The protein below binds the small molecule below.
Small molecule (SMILES): COC1=C(OC)C(=O)C(C/C=C(/C)CCC=C(C)CC/C=C(/C)CC/C=C(\C)CC/C=C(\C)CC/C=C(\C)CC/C=C(/C)CCC=C(C)CCC=C(C)CCC=C(C)C)=C(C)C1=O

Binding-site contacts:
Ligand atom CM3 contacts residue TRP23 of chain 1.C at 3.8 Å (hydrophobic).
Ligand atom C9 contacts residue ALA52 of chain 1.PA at 3.9 Å (hydrophobic).
Ligand atom CM5 contacts residue PHE224 of chain 1.PA at 3.4 Å (hydrophobic).
Ligand atom C3 contacts residue TRP23 of chain 1.C at 3.8 Å (hydrophobic).
Ligand atom C1 contacts residue ASP51 of chain 1.PA at 4.1 Å.
Ligand atom C8 contacts residue ASP51 of chain 1.PA at 3.5 Å.
Ligand atom C9 contacts residue ASP51 of chain 1.PA at 4.0 Å.
Ligand atom C4 contacts residue PHE224 of chain 1.PA at 3.8 Å (hydrophobic).
Ligand atom O4 contacts residue PHE224 of chain 1.PA at 3.9 Å.
Ligand atom C12 contacts residue MET225 of chain 1.PA at 3.6 Å (hydrophobic).
Ligand atom O4 contacts residue PHE220 of chain 1.PA at 3.2 Å.
Ligand atom CM2 contacts residue ARG25 of chain 1.PA at 3.4 Å.
Ligand atom C3 contacts residue PHE224 of chain 1.PA at 4.0 Å (hydrophobic).
Ligand atom C15 contacts residue ALA18 of chain 1.PA at 3.9 Å (hydrophobic).
Ligand atom C4 contacts residue TRP23 of chain 1.C at 3.5 Å (hydrophobic).
Ligand atom C1 contacts residue PHE224 of chain 1.PA at 3.8 Å (hydrophobic).
Ligand atom C6 contacts residue PHE224 of chain 1.PA at 3.5 Å (hydrophobic).
Ligand atom CM2 contacts residue THR21 of chain 1.PA at 3.9 Å.
Ligand atom C13 contacts residue ALA52 of chain 1.PA at 3.5 Å (hydrophobic).
Ligand atom CM5 contacts residue LEU55 of chain 1.PA at 3.7 Å (hydrophobic).
Ligand atom O1 contacts residue THR21 of chain 1.PA at 3.4 Å (h-bond).
Ligand atom O1 contacts residue ASP51 of chain 1.PA at 3.5 Å (salt-bridge).
Ligand atom C10 contacts residue PRO48 of chain 1.PA at 4.0 Å (hydrophobic).
Ligand atom C13 contacts residue PHE56 of chain 1.PA at 4.0 Å (hydrophobic).
Ligand atom O4 contacts residue TRP23 of chain 1.C at 3.8 Å.
Ligand atom C8 contacts residue LEU55 of chain 1.PA at 3.8 Å (hydrophobic).
Ligand atom C5 contacts residue PHE224 of chain 1.PA at 3.6 Å (hydrophobic).
Ligand atom C7 contacts residue LEU55 of chain 1.PA at 4.1 Å (hydrophobic).
Ligand atom C15 contacts residue MET225 of chain 1.PA at 3.6 Å (hydrophobic).
Ligand atom C2 contacts residue PHE224 of chain 1.PA at 4.1 Å (hydrophobic).
Ligand atom C13 contacts residue MET225 of chain 1.PA at 3.7 Å (hydrophobic).
Ligand atom C21 contacts residue LEU15 of chain 1.PA at 4.1 Å (hydrophobic).
Ligand atom C5 contacts residue TRP23 of chain 1.C at 3.7 Å (hydrophobic).
Ligand atom CM3 contacts residue VAL52 of chain 1.C at 3.7 Å (hydrophobic).
Ligand atom C14 contacts residue MET225 of chain 1.PA at 4.0 Å (hydrophobic).
Ligand atom O2 contacts residue ARG25 of chain 1.PA at 3.6 Å.
Ligand atom C7 contacts residue PHE224 of chain 1.PA at 3.6 Å (hydrophobic).
Ligand atom CM5 contacts residue PHE220 of chain 1.PA at 3.4 Å (hydrophobic).
Ligand atom C14 contacts residue ALA52 of chain 1.PA at 3.9 Å (hydrophobic).
Ligand atom C16 contacts residue PHE56 of chain 1.PA at 3.8 Å (hydrophobic).

Sequence of chain 1.C:
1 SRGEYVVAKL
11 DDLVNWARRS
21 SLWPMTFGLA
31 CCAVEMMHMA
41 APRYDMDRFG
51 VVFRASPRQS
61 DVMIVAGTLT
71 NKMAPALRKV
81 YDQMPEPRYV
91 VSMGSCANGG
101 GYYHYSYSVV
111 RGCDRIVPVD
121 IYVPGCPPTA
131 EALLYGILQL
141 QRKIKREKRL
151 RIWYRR

Sequence of chain 1.PA:
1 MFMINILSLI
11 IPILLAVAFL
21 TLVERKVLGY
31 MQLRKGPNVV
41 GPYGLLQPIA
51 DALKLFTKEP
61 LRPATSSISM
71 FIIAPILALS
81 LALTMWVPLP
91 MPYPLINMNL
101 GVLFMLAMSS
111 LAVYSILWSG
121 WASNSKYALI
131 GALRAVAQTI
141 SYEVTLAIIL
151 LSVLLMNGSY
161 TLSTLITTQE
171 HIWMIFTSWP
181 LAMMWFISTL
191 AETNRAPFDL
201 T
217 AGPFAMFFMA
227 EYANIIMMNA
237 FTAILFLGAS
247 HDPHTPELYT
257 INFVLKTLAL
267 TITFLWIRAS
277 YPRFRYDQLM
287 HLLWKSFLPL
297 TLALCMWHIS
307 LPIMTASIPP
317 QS